Binding-site contacts:
Ligand atom C3 contacts residue ASN153 of chain 2.A at 3.9 Å.
Ligand atom C8 contacts residue THR129 of chain 2.A at 3.2 Å.
Ligand atom O3 contacts residue GLN131 of chain 2.A at 3.2 Å (h-bond).
Ligand atom O7 contacts residue GLN131 of chain 2.A at 3.9 Å.
Ligand atom C1 contacts residue ASN153 of chain 2.A at 1.5 Å.
Ligand atom C8 contacts residue PHE152 of chain 2.A at 4.0 Å (hydrophobic).
Ligand atom C7 contacts residue GLN131 of chain 2.A at 3.7 Å.
Ligand atom O7 contacts residue ASN153 of chain 2.A at 4.1 Å.
Ligand atom C4 contacts residue ASN153 of chain 2.A at 4.3 Å.
Ligand atom C2 contacts residue ASN153 of chain 2.A at 2.5 Å.
Ligand atom N2 contacts residue ASN153 of chain 2.A at 2.9 Å (h-bond).
Ligand atom C8 contacts residue GLN131 of chain 2.A at 3.6 Å.
Ligand atom C7 contacts residue ASN153 of chain 2.A at 3.7 Å.
Ligand atom N2 contacts residue GLN131 of chain 2.A at 4.0 Å.
Ligand atom O7 contacts residue THR129 of chain 2.A at 3.3 Å (h-bond).
Ligand atom C7 contacts residue THR129 of chain 2.A at 4.1 Å.
Ligand atom C8 contacts residue LEU130 of chain 2.A at 4.2 Å (hydrophobic).
Ligand atom O5 contacts residue ASN153 of chain 2.A at 2.4 Å (h-bond).
Ligand atom C8 contacts residue SER151 of chain 2.A at 3.4 Å.
Ligand atom C5 contacts residue ASN153 of chain 2.A at 3.8 Å.
Ligand atom C3 contacts residue GLN131 of chain 2.A at 4.4 Å.

Sequence of chain 2.A:
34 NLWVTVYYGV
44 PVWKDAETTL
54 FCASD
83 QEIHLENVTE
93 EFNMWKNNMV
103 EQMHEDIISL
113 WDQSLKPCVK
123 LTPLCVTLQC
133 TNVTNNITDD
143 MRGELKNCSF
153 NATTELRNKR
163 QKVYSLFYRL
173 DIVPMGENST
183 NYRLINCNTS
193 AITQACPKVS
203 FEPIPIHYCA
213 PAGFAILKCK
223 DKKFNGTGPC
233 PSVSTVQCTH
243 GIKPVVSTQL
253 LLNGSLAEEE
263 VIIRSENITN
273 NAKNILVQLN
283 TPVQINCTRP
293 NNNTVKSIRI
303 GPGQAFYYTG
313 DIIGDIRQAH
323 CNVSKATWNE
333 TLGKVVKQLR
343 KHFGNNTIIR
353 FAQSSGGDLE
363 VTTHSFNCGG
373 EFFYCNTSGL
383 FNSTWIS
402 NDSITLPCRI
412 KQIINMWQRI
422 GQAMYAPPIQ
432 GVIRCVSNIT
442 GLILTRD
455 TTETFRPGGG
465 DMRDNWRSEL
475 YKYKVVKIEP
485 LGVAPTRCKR

This small molecule binds to this protein.
Small molecule (SMILES): CC(=O)N[C@@H]1[C@@H](O)[C@H](O)[C@@H](CO)O[C@H]1O